Sequence of chain 10.C:
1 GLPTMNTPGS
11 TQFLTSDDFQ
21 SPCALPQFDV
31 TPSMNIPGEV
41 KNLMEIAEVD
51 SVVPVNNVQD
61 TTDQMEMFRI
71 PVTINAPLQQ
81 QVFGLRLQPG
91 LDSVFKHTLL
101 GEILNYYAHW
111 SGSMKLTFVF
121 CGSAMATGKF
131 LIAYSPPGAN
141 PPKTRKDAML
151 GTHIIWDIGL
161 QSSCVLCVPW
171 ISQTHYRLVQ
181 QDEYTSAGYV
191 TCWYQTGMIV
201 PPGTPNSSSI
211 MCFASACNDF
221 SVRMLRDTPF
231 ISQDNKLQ

Binding-site contacts:
Ligand atom N3A contacts residue TYR146 of chain 10.A at 4.0 Å.
Ligand atom C3B contacts residue ILE219 of chain 10.A at 3.8 Å (hydrophobic).
Ligand atom C1C contacts residue PHE115 of chain 10.A at 3.9 Å (hydrophobic).
Ligand atom N2 contacts residue THR97 of chain 10.A at 3.7 Å.
Ligand atom O1A contacts residue PHE121 of chain 10.A at 4.0 Å.
Ligand atom C1C contacts residue THR97 of chain 10.A at 3.9 Å.
Ligand atom C2A contacts residue MET181 of chain 10.A at 3.7 Å (hydrophobic).
Ligand atom N3A contacts residue ALA24 of chain 10.C at 3.8 Å.
Ligand atom C6B contacts residue ILE183 of chain 10.A at 3.5 Å (hydrophobic).
Ligand atom C4 contacts residue TYR192 of chain 10.A at 3.5 Å (hydrophobic).
Ligand atom C5A contacts residue ILE144 of chain 10.A at 3.7 Å (hydrophobic).
Ligand atom O1 contacts residue THR97 of chain 10.A at 3.4 Å (h-bond).
Ligand atom O1B contacts residue ILE95 of chain 10.A at 3.6 Å.
Ligand atom C4A contacts residue ILE170 of chain 10.A at 3.9 Å (hydrophobic).
Ligand atom N2 contacts residue W711 of chain 10.F at 2.9 Å.
Ligand atom C5A contacts residue PRO168 of chain 10.A at 4.0 Å (hydrophobic).
Ligand atom C4A contacts residue ALA24 of chain 10.C at 4.0 Å (hydrophobic).
Ligand atom C6C contacts residue ILE186 of chain 10.A at 3.9 Å (hydrophobic).
Ligand atom N3A contacts residue MET181 of chain 10.A at 3.3 Å.
Ligand atom C2C contacts residue LEU216 of chain 10.A at 3.7 Å (hydrophobic).
Ligand atom C31 contacts residue W711 of chain 10.F at 3.0 Å.
Ligand atom C3C contacts residue TYR192 of chain 10.A at 4.0 Å (hydrophobic).
Ligand atom O1 contacts residue W711 of chain 10.F at 3.7 Å.
Ligand atom C3C contacts residue LEU216 of chain 10.A at 3.7 Å (hydrophobic).
Ligand atom C4B contacts residue TYR146 of chain 10.A at 3.7 Å (hydrophobic).
Ligand atom C4A contacts residue MET181 of chain 10.A at 3.6 Å (hydrophobic).
Ligand atom C31 contacts residue LEU216 of chain 10.A at 3.4 Å (hydrophobic).
Ligand atom C2A contacts residue TYR146 of chain 10.A at 3.7 Å (hydrophobic).
Ligand atom C4B contacts residue ILE183 of chain 10.A at 4.0 Å (hydrophobic).
Ligand atom C2B contacts residue ILE219 of chain 10.A at 3.8 Å (hydrophobic).
Ligand atom C1B contacts residue ILE183 of chain 10.A at 4.0 Å (hydrophobic).
Ligand atom C2C contacts residue THR97 of chain 10.A at 3.9 Å.
Ligand atom C3 contacts residue W711 of chain 10.F at 3.3 Å.
Ligand atom C4C contacts residue MET117 of chain 10.A at 3.9 Å (hydrophobic).
Ligand atom C6B contacts residue TYR146 of chain 10.A at 3.8 Å (hydrophobic).
Ligand atom C4A contacts residue LEU14 of chain 6.C at 4.0 Å (hydrophobic).
Ligand atom C5B contacts residue TYR146 of chain 10.A at 3.4 Å (hydrophobic).
Ligand atom C31 contacts residue ASN214 of chain 10.A at 3.3 Å.
Ligand atom C5B contacts residue ILE183 of chain 10.A at 3.7 Å (hydrophobic).
Ligand atom C5A contacts residue ILE170 of chain 10.A at 3.8 Å (hydrophobic).

Sequence of chain 10.A:
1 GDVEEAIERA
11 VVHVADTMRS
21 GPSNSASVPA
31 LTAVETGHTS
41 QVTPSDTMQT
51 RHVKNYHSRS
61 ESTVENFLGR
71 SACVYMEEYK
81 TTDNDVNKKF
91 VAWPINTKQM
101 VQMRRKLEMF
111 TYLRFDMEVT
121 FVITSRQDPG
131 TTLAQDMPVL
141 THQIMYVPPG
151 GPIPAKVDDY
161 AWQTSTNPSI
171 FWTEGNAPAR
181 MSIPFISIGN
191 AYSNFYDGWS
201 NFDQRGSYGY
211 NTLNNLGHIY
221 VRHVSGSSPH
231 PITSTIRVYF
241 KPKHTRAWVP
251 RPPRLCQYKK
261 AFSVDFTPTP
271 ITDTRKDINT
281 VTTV

The protein below binds the small molecule below.
Small molecule (SMILES): Cc1cc(CCCCCCCOc2ccc(C3=NCCO3)cc2)on1

Sequence of chain 6.C:
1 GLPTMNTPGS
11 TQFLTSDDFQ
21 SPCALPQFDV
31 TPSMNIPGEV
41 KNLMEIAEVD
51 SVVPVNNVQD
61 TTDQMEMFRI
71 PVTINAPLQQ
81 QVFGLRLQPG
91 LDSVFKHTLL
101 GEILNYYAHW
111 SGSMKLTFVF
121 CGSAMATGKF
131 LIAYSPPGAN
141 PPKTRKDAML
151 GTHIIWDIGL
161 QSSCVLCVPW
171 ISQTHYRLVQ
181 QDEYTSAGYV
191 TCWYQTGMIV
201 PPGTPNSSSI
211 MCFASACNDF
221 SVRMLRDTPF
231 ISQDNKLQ